This protein binds this small molecule.
Small molecule (SMILES): CNC[C@H](O)c1ccc(O)c(O)c1

Sequence of chain 1.E:
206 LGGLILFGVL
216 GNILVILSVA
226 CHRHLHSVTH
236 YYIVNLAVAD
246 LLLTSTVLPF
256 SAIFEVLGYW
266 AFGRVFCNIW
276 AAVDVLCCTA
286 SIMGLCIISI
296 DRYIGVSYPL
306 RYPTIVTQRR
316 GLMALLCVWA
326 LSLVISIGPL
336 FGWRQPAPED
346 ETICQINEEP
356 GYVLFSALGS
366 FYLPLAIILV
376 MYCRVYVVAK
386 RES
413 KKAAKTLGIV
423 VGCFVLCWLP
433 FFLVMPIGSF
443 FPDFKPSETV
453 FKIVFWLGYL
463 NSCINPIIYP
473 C

Binding-site contacts:
Ligand atom C4 contacts residue VAL280 of chain 1.E at 4.1 Å (hydrophobic).
Ligand atom C5 contacts residue PHE434 of chain 1.E at 3.5 Å (hydrophobic).
Ligand atom O2 contacts residue ALA362 of chain 1.E at 3.6 Å.
Ligand atom C7 contacts residue CYS283 of chain 1.E at 4.1 Å (hydrophobic).
Ligand atom C4 contacts residue PHE434 of chain 1.E at 3.9 Å (hydrophobic).
Ligand atom C3 contacts residue MET437 of chain 1.E at 4.2 Å (hydrophobic).
Ligand atom C6 contacts residue CYS283 of chain 1.E at 4.2 Å (hydrophobic).
Ligand atom C8 contacts residue PHE433 of chain 1.E at 4.0 Å (hydrophobic).
Ligand atom O3 contacts residue ASP279 of chain 1.E at 3.5 Å (salt-bridge).
Ligand atom O2 contacts residue SER361 of chain 1.E at 2.9 Å (h-bond).
Ligand atom O1 contacts residue PHE433 of chain 1.E at 4.2 Å.
Ligand atom C3 contacts residue PHE433 of chain 1.E at 3.9 Å (hydrophobic).
Ligand atom N1 contacts residue TYR461 of chain 1.E at 3.9 Å.
Ligand atom C7 contacts residue ASP279 of chain 1.E at 4.0 Å.
Ligand atom C9 contacts residue GLY460 of chain 1.E at 4.2 Å.
Ligand atom C5 contacts residue VAL280 of chain 1.E at 3.6 Å (hydrophobic).
Ligand atom O2 contacts residue PHE434 of chain 1.E at 3.5 Å.
Ligand atom O3 contacts residue PHE457 of chain 1.E at 3.1 Å.
Ligand atom C9 contacts residue TRP430 of chain 1.E at 3.9 Å (hydrophobic).
Ligand atom C9 contacts residue TYR461 of chain 1.E at 3.6 Å (hydrophobic).
Ligand atom C9 contacts residue PHE457 of chain 1.E at 3.2 Å (hydrophobic).
Ligand atom C8 contacts residue TRP430 of chain 1.E at 4.2 Å (hydrophobic).
Ligand atom O1 contacts residue SER361 of chain 1.E at 4.1 Å.
Ligand atom N1 contacts residue PHE457 of chain 1.E at 3.2 Å.
Ligand atom O2 contacts residue MET437 of chain 1.E at 4.0 Å.
Ligand atom C4 contacts residue SER361 of chain 1.E at 4.0 Å.
Ligand atom C7 contacts residue PHE457 of chain 1.E at 4.1 Å (hydrophobic).
Ligand atom C8 contacts residue PHE457 of chain 1.E at 3.8 Å (hydrophobic).
Ligand atom C6 contacts residue VAL280 of chain 1.E at 3.7 Å (hydrophobic).
Ligand atom O1 contacts residue MET437 of chain 1.E at 3.3 Å.
Ligand atom N1 contacts residue CYS283 of chain 1.E at 3.4 Å (h-bond).
Ligand atom C9 contacts residue CYS283 of chain 1.E at 3.7 Å (hydrophobic).
Ligand atom C1 contacts residue PHE433 of chain 1.E at 4.0 Å (hydrophobic).
Ligand atom C1 contacts residue VAL280 of chain 1.E at 4.2 Å (hydrophobic).
Ligand atom O3 contacts residue PHE433 of chain 1.E at 4.2 Å.
Ligand atom C6 contacts residue PHE434 of chain 1.E at 4.2 Å (hydrophobic).
Ligand atom C5 contacts residue SER365 of chain 1.E at 4.2 Å.
Ligand atom C2 contacts residue PHE433 of chain 1.E at 3.6 Å (hydrophobic).
Ligand atom N1 contacts residue ASP279 of chain 1.E at 3.3 Å (salt-bridge).
Ligand atom C8 contacts residue CYS283 of chain 1.E at 3.6 Å (hydrophobic).